A small-molecule ligand and the protein it binds are described below.
Small molecule (SMILES): CC(=O)N1C[C@H](O)C[C@H]1C(=O)NCc1ccc(-c2cnco2)cc1

Binding-site contacts:
Ligand atom CB contacts residue TRP66 of chain 1.L at 3.5 Å (hydrophobic).
Ligand atom CD2 contacts residue TYR47 of chain 1.L at 3.5 Å (hydrophobic).
Ligand atom CAT contacts residue TYR47 of chain 1.L at 3.7 Å (hydrophobic).
Ligand atom CD2 contacts residue HIS64 of chain 1.L at 3.8 Å.
Ligand atom CAQ contacts residue TYR61 of chain 1.L at 3.8 Å (hydrophobic).
Ligand atom OD1 contacts residue SER60 of chain 1.L at 2.7 Å (h-bond).
Ligand atom NAN contacts residue ARG56 of chain 1.L at 3.0 Å (salt-bridge).
Ligand atom CAF contacts residue TYR47 of chain 1.L at 3.6 Å (hydrophobic).
Ligand atom NAN contacts residue PRO48 of chain 1.L at 3.6 Å.
Ligand atom NAO contacts residue HIS59 of chain 1.L at 2.9 Å (h-bond).
Ligand atom CAI contacts residue PRO48 of chain 1.L at 3.2 Å (hydrophobic).
Ligand atom CAI contacts residue ILE58 of chain 1.L at 3.8 Å (hydrophobic).
Ligand atom CAU contacts residue PRO48 of chain 1.L at 3.9 Å (hydrophobic).
Ligand atom C contacts residue HIS59 of chain 1.L at 3.6 Å.
Ligand atom OD1 contacts residue TYR61 of chain 1.L at 3.7 Å.
Ligand atom CAK contacts residue HIS59 of chain 1.L at 3.9 Å.
Ligand atom CD2 contacts residue TRP37 of chain 1.L at 3.5 Å (hydrophobic).
Ligand atom OD1 contacts residue TRP37 of chain 1.L at 3.9 Å.
Ligand atom CAF contacts residue HIS59 of chain 1.L at 3.7 Å.
Ligand atom CG contacts residue HIS64 of chain 1.L at 3.6 Å.
Ligand atom CAT contacts residue ILE58 of chain 1.L at 3.6 Å (hydrophobic).
Ligand atom CAH contacts residue TYR47 of chain 1.L at 3.5 Å (hydrophobic).
Ligand atom CA contacts residue TYR47 of chain 1.L at 3.8 Å (hydrophobic).
Ligand atom O contacts residue TYR47 of chain 1.L at 2.7 Å (h-bond).
Ligand atom CAU contacts residue ILE58 of chain 1.L at 3.5 Å (hydrophobic).
Ligand atom CG contacts residue TRP37 of chain 1.L at 3.9 Å (hydrophobic).
Ligand atom CAI contacts residue ARG56 of chain 1.L at 3.6 Å.
Ligand atom CA contacts residue HIS59 of chain 1.L at 3.4 Å.
Ligand atom CAS contacts residue TYR47 of chain 1.L at 3.9 Å (hydrophobic).
Ligand atom C contacts residue TYR47 of chain 1.L at 3.6 Å (hydrophobic).
Ligand atom OAB contacts residue TYR61 of chain 1.L at 3.7 Å.
Ligand atom OAP contacts residue ILE58 of chain 1.L at 3.5 Å.
Ligand atom CB contacts residue TYR47 of chain 1.L at 3.8 Å (hydrophobic).
Ligand atom OD1 contacts residue HIS64 of chain 1.L at 2.6 Å (h-bond).
Ligand atom CG contacts residue SER60 of chain 1.L at 3.7 Å.
Ligand atom CG contacts residue TRP66 of chain 1.L at 3.6 Å (hydrophobic).
Ligand atom CB contacts residue HIS59 of chain 1.L at 3.4 Å.
Ligand atom CAA contacts residue TRP37 of chain 1.L at 3.9 Å (hydrophobic).
Ligand atom N contacts residue TYR47 of chain 1.L at 3.6 Å (h-bond).
Ligand atom CAH contacts residue ILE58 of chain 1.L at 3.2 Å (hydrophobic).

Sequence of chain 1.L:
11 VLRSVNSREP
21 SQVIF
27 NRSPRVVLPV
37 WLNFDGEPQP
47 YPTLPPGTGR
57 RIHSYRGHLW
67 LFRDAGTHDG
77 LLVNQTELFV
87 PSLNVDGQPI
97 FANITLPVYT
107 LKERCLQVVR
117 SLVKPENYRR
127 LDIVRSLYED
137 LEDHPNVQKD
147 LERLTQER